Binding-site contacts:
Ligand atom C3 contacts residue THR205 of chain 1.C at 4.1 Å.
Ligand atom C2 contacts residue THR205 of chain 1.C at 3.3 Å.
Ligand atom C3 contacts residue ASN203 of chain 1.C at 3.8 Å.
Ligand atom O6 contacts residue ASN203 of chain 1.C at 4.3 Å.
Ligand atom C7 contacts residue ASN203 of chain 1.C at 3.2 Å.
Ligand atom O7 contacts residue ASN203 of chain 1.C at 3.1 Å (h-bond).
Ligand atom N2 contacts residue THR205 of chain 1.C at 2.7 Å (h-bond).
Ligand atom C8 contacts residue ALA206 of chain 1.C at 3.8 Å (hydrophobic).
Ligand atom C2 contacts residue ASN203 of chain 1.C at 2.5 Å.
Ligand atom C5 contacts residue ASN203 of chain 1.C at 3.7 Å.
Ligand atom O7 contacts residue ALA206 of chain 1.C at 3.4 Å.
Ligand atom O3 contacts residue THR205 of chain 1.C at 3.6 Å.
Ligand atom C8 contacts residue ASN203 of chain 1.C at 4.4 Å.
Ligand atom O7 contacts residue THR205 of chain 1.C at 4.0 Å.
Ligand atom N2 contacts residue ASN203 of chain 1.C at 3.0 Å (h-bond).
Ligand atom C4 contacts residue ASN203 of chain 1.C at 4.2 Å.
Ligand atom C1 contacts residue ASN203 of chain 1.C at 1.4 Å.
Ligand atom O5 contacts residue ASN203 of chain 1.C at 2.4 Å (h-bond).
Ligand atom C7 contacts residue ALA206 of chain 1.C at 3.7 Å (hydrophobic).
Ligand atom N2 contacts residue ALA206 of chain 1.C at 4.0 Å.
Ligand atom C7 contacts residue THR205 of chain 1.C at 3.6 Å.

This protein binds this small molecule.
Small molecule (SMILES): CC(=O)N[C@@H]1[C@@H](O)[C@H](O)[C@@H](CO)O[C@H]1O

Sequence of chain 1.C:
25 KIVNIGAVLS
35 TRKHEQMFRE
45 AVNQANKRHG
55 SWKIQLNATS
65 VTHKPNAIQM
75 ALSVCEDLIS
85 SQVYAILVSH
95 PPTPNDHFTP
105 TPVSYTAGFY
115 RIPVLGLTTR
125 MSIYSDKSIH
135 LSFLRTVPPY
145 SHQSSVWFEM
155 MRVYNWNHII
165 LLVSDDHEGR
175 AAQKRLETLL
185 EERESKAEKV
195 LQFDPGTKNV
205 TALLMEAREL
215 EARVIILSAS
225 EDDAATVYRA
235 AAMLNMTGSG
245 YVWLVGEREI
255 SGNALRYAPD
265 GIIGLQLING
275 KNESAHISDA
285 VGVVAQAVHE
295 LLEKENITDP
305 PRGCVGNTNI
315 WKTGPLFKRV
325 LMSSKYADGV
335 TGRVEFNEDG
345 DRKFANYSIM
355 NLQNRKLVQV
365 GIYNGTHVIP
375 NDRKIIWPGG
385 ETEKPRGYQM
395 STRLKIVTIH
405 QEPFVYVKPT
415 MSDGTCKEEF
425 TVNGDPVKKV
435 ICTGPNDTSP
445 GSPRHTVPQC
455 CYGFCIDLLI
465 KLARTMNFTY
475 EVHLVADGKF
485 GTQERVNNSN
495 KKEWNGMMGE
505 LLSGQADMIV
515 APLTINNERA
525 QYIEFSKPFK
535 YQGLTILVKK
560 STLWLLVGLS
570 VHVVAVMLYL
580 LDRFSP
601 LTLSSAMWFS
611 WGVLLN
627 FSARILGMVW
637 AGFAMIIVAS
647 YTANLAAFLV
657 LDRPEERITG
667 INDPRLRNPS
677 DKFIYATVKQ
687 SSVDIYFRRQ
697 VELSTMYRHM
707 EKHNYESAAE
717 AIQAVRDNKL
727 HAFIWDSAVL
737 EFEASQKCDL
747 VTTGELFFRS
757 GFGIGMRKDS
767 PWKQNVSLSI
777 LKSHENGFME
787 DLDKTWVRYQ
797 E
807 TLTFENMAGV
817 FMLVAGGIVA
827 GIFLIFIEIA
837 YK